Sequence of chain 1.A:
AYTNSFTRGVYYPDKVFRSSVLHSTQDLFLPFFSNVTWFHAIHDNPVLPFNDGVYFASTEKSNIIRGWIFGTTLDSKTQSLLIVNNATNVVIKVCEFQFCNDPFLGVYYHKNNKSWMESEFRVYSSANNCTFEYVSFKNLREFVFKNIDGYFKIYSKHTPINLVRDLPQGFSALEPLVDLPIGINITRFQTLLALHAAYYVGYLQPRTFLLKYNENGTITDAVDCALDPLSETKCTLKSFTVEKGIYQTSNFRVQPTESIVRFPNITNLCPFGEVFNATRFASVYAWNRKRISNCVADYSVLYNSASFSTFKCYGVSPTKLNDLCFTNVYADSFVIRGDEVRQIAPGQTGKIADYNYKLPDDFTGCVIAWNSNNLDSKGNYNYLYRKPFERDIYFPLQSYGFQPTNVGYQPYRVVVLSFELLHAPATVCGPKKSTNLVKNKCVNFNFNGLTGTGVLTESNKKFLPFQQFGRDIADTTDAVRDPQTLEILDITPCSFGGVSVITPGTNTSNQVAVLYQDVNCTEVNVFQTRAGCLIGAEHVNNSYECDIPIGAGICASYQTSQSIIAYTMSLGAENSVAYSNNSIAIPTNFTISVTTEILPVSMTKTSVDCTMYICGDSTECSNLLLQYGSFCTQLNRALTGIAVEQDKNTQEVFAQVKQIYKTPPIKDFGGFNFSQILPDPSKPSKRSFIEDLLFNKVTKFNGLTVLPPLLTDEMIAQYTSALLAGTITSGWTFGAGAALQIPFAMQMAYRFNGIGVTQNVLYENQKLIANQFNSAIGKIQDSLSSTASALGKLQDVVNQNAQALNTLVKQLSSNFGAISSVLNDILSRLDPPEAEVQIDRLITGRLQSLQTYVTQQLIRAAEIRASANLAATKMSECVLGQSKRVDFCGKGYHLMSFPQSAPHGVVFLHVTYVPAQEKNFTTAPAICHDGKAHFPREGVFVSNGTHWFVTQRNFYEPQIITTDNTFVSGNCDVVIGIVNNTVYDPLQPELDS

Binding-site contacts:
Ligand atom C8 contacts residue ASN577 of chain 1.A at 4.5 Å.
Ligand atom N2 contacts residue ASN577 of chain 1.A at 3.0 Å (h-bond).
Ligand atom C3 contacts residue ASN577 of chain 1.A at 3.8 Å.
Ligand atom C1 contacts residue ASN577 of chain 1.A at 1.4 Å.
Ligand atom C4 contacts residue ASN577 of chain 1.A at 4.2 Å.
Ligand atom C7 contacts residue ASN577 of chain 1.A at 3.3 Å.
Ligand atom O5 contacts residue ASN577 of chain 1.A at 2.3 Å (h-bond).
Ligand atom C5 contacts residue ASN577 of chain 1.A at 3.7 Å.
Ligand atom C2 contacts residue ASN577 of chain 1.A at 2.5 Å.
Ligand atom O7 contacts residue ASN577 of chain 1.A at 3.3 Å (h-bond).

A small-molecule ligand and the protein it binds are described below.
Small molecule (SMILES): CC(=O)N[C@@H]1[C@@H](O)[C@H](O)[C@@H](CO)O[C@H]1O